Sequence of chain 1.C:
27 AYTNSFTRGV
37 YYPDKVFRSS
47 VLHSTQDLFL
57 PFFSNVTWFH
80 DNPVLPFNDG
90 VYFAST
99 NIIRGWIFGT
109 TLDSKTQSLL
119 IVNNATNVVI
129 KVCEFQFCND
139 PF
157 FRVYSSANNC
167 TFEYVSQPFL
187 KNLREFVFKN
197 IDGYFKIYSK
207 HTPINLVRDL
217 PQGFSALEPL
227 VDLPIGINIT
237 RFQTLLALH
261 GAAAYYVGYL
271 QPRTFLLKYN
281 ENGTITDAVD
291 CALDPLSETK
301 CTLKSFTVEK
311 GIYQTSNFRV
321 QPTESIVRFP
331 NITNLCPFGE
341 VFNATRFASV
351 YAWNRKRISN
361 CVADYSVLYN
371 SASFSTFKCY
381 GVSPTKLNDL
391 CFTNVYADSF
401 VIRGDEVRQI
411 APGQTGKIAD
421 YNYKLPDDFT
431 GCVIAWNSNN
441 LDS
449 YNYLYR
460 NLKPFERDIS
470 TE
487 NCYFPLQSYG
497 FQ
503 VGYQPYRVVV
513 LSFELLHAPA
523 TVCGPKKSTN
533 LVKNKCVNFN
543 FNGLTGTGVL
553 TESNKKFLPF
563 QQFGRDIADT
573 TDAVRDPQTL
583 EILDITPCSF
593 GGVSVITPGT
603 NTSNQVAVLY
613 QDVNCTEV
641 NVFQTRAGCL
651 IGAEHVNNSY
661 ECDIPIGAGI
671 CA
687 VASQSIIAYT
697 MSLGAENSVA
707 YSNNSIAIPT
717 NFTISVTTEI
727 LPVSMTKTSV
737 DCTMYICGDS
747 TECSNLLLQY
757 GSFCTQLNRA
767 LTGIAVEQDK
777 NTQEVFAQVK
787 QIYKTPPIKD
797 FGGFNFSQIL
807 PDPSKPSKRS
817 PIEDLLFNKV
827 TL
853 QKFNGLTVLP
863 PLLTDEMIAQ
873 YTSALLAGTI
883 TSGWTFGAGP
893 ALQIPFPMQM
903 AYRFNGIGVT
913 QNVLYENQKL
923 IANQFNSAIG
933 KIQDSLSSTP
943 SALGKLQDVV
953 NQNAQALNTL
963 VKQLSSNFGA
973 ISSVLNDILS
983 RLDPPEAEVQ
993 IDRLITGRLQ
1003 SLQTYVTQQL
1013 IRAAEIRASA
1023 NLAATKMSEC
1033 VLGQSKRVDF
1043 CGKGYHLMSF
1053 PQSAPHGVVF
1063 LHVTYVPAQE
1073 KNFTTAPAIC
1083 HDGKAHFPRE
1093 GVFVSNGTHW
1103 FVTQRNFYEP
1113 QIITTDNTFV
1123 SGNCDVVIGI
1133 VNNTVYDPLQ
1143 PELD

Binding-site contacts:
Ligand atom C7 contacts residue ASN709 of chain 1.C at 3.4 Å.
Ligand atom C8 contacts residue GLY1131 of chain 1.C at 3.6 Å.
Ligand atom C1 contacts residue ASN709 of chain 1.C at 1.4 Å.
Ligand atom C8 contacts residue ILE1130 of chain 1.C at 4.0 Å (hydrophobic).
Ligand atom C7 contacts residue GLY1131 of chain 1.C at 4.3 Å.
Ligand atom O5 contacts residue ASN709 of chain 1.C at 2.4 Å (h-bond).
Ligand atom N2 contacts residue ASN709 of chain 1.C at 2.9 Å (h-bond).
Ligand atom C5 contacts residue ASN709 of chain 1.C at 3.7 Å.
Ligand atom C4 contacts residue ASN709 of chain 1.C at 4.2 Å.
Ligand atom O5 contacts residue ASP796 of chain 1.A at 4.0 Å.
Ligand atom C8 contacts residue ASN709 of chain 1.C at 3.9 Å.
Ligand atom O7 contacts residue ASN709 of chain 1.C at 3.4 Å (h-bond).
Ligand atom C2 contacts residue ASN709 of chain 1.C at 2.4 Å.
Ligand atom C3 contacts residue ASN709 of chain 1.C at 3.7 Å.

Sequence of chain 1.A:
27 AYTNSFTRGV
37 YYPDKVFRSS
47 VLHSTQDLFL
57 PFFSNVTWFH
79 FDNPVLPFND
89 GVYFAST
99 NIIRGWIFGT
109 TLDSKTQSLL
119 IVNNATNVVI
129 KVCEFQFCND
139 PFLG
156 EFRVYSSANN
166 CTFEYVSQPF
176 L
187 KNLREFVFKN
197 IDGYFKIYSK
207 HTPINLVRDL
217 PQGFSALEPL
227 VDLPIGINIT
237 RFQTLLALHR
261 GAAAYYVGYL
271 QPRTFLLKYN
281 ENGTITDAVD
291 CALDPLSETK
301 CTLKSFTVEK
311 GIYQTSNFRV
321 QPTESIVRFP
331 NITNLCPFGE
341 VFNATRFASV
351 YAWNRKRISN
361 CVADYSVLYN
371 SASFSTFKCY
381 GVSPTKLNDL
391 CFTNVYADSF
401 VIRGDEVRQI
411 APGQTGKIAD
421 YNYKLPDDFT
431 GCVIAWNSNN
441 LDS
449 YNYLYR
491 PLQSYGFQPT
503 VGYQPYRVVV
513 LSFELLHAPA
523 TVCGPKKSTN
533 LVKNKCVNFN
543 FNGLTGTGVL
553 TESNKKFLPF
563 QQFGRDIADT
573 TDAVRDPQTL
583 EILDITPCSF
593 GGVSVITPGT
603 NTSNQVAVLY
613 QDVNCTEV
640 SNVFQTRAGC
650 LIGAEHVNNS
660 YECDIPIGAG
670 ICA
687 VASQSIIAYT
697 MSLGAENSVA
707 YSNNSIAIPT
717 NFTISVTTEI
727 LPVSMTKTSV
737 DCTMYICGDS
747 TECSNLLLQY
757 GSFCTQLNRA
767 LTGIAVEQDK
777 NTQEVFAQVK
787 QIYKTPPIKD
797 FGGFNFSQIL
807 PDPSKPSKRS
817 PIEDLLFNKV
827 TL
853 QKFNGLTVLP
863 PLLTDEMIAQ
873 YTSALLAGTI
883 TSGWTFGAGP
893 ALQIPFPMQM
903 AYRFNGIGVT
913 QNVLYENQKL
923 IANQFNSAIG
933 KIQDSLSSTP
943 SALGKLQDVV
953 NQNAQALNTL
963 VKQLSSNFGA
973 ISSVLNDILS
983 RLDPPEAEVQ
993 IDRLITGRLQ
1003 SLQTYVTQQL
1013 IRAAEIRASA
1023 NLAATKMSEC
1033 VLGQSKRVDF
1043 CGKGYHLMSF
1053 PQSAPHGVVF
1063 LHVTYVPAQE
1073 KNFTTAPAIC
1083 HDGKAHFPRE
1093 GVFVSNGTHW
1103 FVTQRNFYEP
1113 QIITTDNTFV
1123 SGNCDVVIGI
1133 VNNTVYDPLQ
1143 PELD

A small-molecule ligand and the protein it binds are described below.
Small molecule (SMILES): CC(=O)N[C@@H]1[C@@H](O)[C@H](O)[C@@H](CO)O[C@H]1O